Sequence of chain 1.F:
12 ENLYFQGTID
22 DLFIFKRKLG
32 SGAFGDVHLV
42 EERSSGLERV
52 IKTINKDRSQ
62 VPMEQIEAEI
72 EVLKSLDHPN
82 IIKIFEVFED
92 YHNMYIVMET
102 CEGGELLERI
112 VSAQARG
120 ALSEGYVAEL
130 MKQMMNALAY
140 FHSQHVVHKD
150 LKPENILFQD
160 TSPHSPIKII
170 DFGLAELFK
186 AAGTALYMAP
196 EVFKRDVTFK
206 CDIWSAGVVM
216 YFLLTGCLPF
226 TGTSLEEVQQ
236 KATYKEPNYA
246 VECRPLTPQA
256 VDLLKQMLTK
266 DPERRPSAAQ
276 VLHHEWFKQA

Binding-site contacts:
Ligand atom N3 contacts residue LEU156 of chain 1.F at 3.8 Å.
Ligand atom O2B contacts residue GLY31 of chain 1.F at 3.3 Å.
Ligand atom O1B contacts residue SER32 of chain 1.F at 3.0 Å (h-bond).
Ligand atom C2 contacts residue VAL51 of chain 1.F at 4.0 Å (hydrophobic).
Ligand atom C5 contacts residue VAL51 of chain 1.F at 3.9 Å (hydrophobic).
Ligand atom N7 contacts residue ILE169 of chain 1.F at 3.8 Å.
Ligand atom O2A contacts residue SER32 of chain 1.F at 3.6 Å (h-bond).
Ligand atom N6 contacts residue ILE83 of chain 1.F at 3.6 Å.
Ligand atom O2B contacts residue SER32 of chain 1.F at 3.4 Å (h-bond).
Ligand atom C2 contacts residue CYS102 of chain 1.F at 3.2 Å (hydrophobic).
Ligand atom O3' contacts residue GLU106 of chain 1.F at 3.5 Å (salt-bridge).
Ligand atom O3A contacts residue GLY31 of chain 1.F at 3.3 Å.
Ligand atom N1 contacts residue LEU156 of chain 1.F at 3.9 Å.
Ligand atom N1 contacts residue GLU100 of chain 1.F at 4.0 Å.
Ligand atom C6 contacts residue GLU100 of chain 1.F at 3.9 Å.
Ligand atom C6 contacts residue VAL51 of chain 1.F at 3.6 Å (hydrophobic).
Ligand atom C8 contacts residue ILE169 of chain 1.F at 3.8 Å (hydrophobic).
Ligand atom C8 contacts residue VAL38 of chain 1.F at 3.9 Å (hydrophobic).
Ligand atom C5 contacts residue LEU156 of chain 1.F at 3.5 Å (hydrophobic).
Ligand atom N1 contacts residue CYS102 of chain 1.F at 2.9 Å (h-bond).
Ligand atom C6 contacts residue LEU156 of chain 1.F at 3.7 Å (hydrophobic).
Ligand atom C4 contacts residue LEU156 of chain 1.F at 3.6 Å (hydrophobic).
Ligand atom O3A contacts residue SER32 of chain 1.F at 2.8 Å (h-bond).
Ligand atom PB contacts residue SER32 of chain 1.F at 3.4 Å.
Ligand atom N6 contacts residue MET99 of chain 1.F at 3.7 Å.
Ligand atom C2 contacts residue LEU156 of chain 1.F at 3.9 Å (hydrophobic).
Ligand atom C6 contacts residue CYS102 of chain 1.F at 3.9 Å (hydrophobic).
Ligand atom O4' contacts residue LEU30 of chain 1.F at 3.5 Å.
Ligand atom C5' contacts residue LEU30 of chain 1.F at 3.8 Å (hydrophobic).
Ligand atom C5' contacts residue GLY31 of chain 1.F at 3.5 Å.
Ligand atom N1 contacts residue VAL51 of chain 1.F at 3.5 Å.
Ligand atom C2' contacts residue GLU106 of chain 1.F at 3.6 Å.
Ligand atom C3' contacts residue GLU106 of chain 1.F at 3.3 Å.
Ligand atom N1 contacts residue THR101 of chain 1.F at 3.8 Å.
Ligand atom O2A contacts residue GLY33 of chain 1.F at 3.5 Å.
Ligand atom N3 contacts residue LEU30 of chain 1.F at 3.9 Å.
Ligand atom N6 contacts residue VAL51 of chain 1.F at 3.5 Å.
Ligand atom N6 contacts residue GLU100 of chain 1.F at 2.9 Å (salt-bridge).
Ligand atom O2' contacts residue LEU156 of chain 1.F at 4.0 Å.
Ligand atom O2' contacts residue GLU106 of chain 1.F at 3.2 Å (salt-bridge).

The protein below binds the small molecule below.
Small molecule (SMILES): Nc1ncnc2c1ncn2[C@@H]1O[C@H](CO[P](=O)(O)O[P](=O)(O)NP(=O)(O)O)[C@@H](O)[C@H]1O

Sequence of chain 1.A:
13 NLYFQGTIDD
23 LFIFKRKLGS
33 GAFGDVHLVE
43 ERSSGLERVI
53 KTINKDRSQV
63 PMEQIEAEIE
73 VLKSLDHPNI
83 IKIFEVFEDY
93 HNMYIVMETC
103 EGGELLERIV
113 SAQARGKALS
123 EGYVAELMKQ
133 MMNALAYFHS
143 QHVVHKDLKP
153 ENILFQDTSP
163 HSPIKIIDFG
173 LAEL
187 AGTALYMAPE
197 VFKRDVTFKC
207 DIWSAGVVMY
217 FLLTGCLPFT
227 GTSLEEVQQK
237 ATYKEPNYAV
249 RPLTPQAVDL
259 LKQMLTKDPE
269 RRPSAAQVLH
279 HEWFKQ